This protein binds this small molecule.
Small molecule (SMILES): CC(=O)N[C@@H]1[C@@H](O)[C@H](O)[C@@H](CO)O[C@H]1O

Binding-site contacts:
Ligand atom C2 contacts residue ASN235 of chain 1.A at 2.3 Å.
Ligand atom N2 contacts residue ASN235 of chain 1.A at 2.9 Å (h-bond).
Ligand atom C1 contacts residue ASN235 of chain 1.A at 1.4 Å.
Ligand atom O7 contacts residue ASN235 of chain 1.A at 4.1 Å.
Ligand atom C8 contacts residue ASN235 of chain 1.A at 3.0 Å.
Ligand atom C3 contacts residue ASN235 of chain 1.A at 3.6 Å.
Ligand atom C6 contacts residue LYS84 of chain 1.A at 3.5 Å.
Ligand atom O5 contacts residue ASN235 of chain 1.A at 2.3 Å (h-bond).
Ligand atom O6 contacts residue LYS84 of chain 1.A at 3.3 Å (salt-bridge).
Ligand atom C5 contacts residue ASN235 of chain 1.A at 3.6 Å.
Ligand atom O3 contacts residue ASN235 of chain 1.A at 4.4 Å.
Ligand atom C7 contacts residue ASN235 of chain 1.A at 3.1 Å.
Ligand atom C4 contacts residue ASN235 of chain 1.A at 3.9 Å.
Ligand atom C7 contacts residue GLN308 of chain 1.A at 3.9 Å.
Ligand atom O5 contacts residue LYS84 of chain 1.A at 3.4 Å (salt-bridge).
Ligand atom C8 contacts residue GLN308 of chain 1.A at 3.1 Å.
Ligand atom O7 contacts residue GLN308 of chain 1.A at 3.8 Å.
Ligand atom C5 contacts residue LYS84 of chain 1.A at 4.1 Å.

Sequence of chain 1.A:
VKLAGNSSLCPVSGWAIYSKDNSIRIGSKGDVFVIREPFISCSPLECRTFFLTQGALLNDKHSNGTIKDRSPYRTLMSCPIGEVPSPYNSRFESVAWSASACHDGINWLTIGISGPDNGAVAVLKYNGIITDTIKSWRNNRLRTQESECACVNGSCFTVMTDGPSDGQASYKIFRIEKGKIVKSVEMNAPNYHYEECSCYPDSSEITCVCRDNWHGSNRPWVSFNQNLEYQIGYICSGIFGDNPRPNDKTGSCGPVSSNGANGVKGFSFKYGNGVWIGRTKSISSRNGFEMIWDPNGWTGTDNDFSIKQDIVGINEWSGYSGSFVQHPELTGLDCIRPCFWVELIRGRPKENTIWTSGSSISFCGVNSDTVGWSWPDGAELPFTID